Sequence of chain 1.C:
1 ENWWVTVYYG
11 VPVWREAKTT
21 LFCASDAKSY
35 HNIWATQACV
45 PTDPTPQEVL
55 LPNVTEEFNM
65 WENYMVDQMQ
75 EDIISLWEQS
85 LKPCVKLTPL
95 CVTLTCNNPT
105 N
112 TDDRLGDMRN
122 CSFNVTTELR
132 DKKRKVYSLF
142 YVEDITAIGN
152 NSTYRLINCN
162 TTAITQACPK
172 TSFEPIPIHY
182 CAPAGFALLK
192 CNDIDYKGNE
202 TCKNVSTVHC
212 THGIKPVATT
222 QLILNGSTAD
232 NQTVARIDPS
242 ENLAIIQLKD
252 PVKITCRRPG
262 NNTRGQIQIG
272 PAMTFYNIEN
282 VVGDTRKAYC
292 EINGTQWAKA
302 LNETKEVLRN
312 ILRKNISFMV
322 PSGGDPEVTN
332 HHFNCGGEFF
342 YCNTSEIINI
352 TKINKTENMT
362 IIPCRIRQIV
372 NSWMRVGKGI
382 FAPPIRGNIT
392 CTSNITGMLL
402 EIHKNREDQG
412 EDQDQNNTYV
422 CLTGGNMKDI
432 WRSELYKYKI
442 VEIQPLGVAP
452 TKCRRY

Binding-site contacts:
Ligand atom C5 contacts residue ASN359 of chain 1.C at 3.6 Å.
Ligand atom C7 contacts residue ASN359 of chain 1.C at 3.1 Å.
Ligand atom N2 contacts residue ASN359 of chain 1.C at 2.8 Å (h-bond).
Ligand atom O3 contacts residue THR357 of chain 1.C at 4.2 Å.
Ligand atom C3 contacts residue ASN359 of chain 1.C at 3.9 Å.
Ligand atom C2 contacts residue ASN359 of chain 1.C at 2.6 Å.
Ligand atom C4 contacts residue ASN359 of chain 1.C at 4.2 Å.
Ligand atom O2 contacts residue ASN359 of chain 1.C at 2.8 Å (h-bond).
Ligand atom O5 contacts residue ASN359 of chain 1.C at 2.2 Å (h-bond).
Ligand atom C2 contacts residue ASN359 of chain 1.C at 4.1 Å.
Ligand atom C1 contacts residue ASN359 of chain 1.C at 1.4 Å.
Ligand atom O7 contacts residue ASN359 of chain 1.C at 3.6 Å.
Ligand atom C8 contacts residue ASN359 of chain 1.C at 3.7 Å.

A small-molecule ligand and the protein it binds are described below.
Small molecule (SMILES): CC(=O)N[C@H]1CO[C@H](CO[C@@H]2O[C@@H](C)[C@@H](O)[C@@H](O)[C@@H]2O)[C@@H](O)[C@@H]1O